Binding-site contacts:
Ligand atom O5 contacts residue THR236 of chain 1.A at 4.1 Å.
Ligand atom C7 contacts residue ASN234 of chain 1.A at 3.3 Å.
Ligand atom C5 contacts residue ASN234 of chain 1.A at 3.7 Å.
Ligand atom C3 contacts residue ASN234 of chain 1.A at 3.8 Å.
Ligand atom O7 contacts residue ASN234 of chain 1.A at 3.4 Å (h-bond).
Ligand atom C5 contacts residue THR108 of chain 1.A at 3.9 Å.
Ligand atom C1 contacts residue THR236 of chain 1.A at 3.9 Å.
Ligand atom N2 contacts residue ASN234 of chain 1.A at 2.9 Å (h-bond).
Ligand atom O6 contacts residue THR108 of chain 1.A at 3.4 Å.
Ligand atom C1 contacts residue ASN234 of chain 1.A at 1.4 Å.
Ligand atom C1 contacts residue THR108 of chain 1.A at 4.3 Å.
Ligand atom C2 contacts residue ASN234 of chain 1.A at 2.5 Å.
Ligand atom O5 contacts residue ASN234 of chain 1.A at 2.4 Å (h-bond).
Ligand atom O5 contacts residue THR108 of chain 1.A at 3.6 Å.
Ligand atom C4 contacts residue ASN234 of chain 1.A at 4.2 Å.
Ligand atom C8 contacts residue ASN234 of chain 1.A at 3.9 Å.
Ligand atom C6 contacts residue THR108 of chain 1.A at 3.7 Å.
Ligand atom C5 contacts residue THR236 of chain 1.A at 4.2 Å.

A small-molecule ligand and the protein it binds are described below.
Small molecule (SMILES): CC(=O)N[C@H]1[C@H](O[C@H]2[C@H](O)[C@@H](NC(C)=O)CO[C@@H]2CO)O[C@H](CO)[C@@H](O)[C@@H]1O

Sequence of chain 1.A:
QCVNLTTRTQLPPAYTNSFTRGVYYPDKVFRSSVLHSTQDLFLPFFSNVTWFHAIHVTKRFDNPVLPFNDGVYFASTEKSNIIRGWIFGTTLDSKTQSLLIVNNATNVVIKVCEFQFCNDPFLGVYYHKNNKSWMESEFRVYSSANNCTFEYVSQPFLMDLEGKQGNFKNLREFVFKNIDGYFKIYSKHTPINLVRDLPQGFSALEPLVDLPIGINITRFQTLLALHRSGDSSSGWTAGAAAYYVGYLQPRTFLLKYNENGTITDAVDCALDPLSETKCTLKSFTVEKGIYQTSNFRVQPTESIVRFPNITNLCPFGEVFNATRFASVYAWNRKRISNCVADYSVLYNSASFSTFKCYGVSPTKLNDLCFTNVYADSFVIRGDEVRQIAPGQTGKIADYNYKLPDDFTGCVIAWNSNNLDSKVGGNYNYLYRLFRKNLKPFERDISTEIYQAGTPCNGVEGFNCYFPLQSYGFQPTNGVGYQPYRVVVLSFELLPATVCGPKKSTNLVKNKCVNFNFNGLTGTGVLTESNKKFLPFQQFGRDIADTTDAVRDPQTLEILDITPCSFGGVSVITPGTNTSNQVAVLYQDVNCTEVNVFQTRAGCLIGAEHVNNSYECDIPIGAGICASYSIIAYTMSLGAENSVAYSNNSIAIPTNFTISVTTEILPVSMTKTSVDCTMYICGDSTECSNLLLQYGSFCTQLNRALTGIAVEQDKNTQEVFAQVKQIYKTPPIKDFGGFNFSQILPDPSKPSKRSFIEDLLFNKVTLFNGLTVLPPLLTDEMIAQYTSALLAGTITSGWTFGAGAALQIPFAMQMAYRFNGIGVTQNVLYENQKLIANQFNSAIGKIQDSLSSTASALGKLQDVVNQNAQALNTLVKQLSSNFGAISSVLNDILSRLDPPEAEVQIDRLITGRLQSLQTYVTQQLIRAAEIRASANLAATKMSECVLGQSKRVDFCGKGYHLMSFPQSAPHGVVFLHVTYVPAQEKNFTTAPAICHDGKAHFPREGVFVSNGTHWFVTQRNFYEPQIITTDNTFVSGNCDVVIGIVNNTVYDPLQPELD